Sequence of chain 33.N:
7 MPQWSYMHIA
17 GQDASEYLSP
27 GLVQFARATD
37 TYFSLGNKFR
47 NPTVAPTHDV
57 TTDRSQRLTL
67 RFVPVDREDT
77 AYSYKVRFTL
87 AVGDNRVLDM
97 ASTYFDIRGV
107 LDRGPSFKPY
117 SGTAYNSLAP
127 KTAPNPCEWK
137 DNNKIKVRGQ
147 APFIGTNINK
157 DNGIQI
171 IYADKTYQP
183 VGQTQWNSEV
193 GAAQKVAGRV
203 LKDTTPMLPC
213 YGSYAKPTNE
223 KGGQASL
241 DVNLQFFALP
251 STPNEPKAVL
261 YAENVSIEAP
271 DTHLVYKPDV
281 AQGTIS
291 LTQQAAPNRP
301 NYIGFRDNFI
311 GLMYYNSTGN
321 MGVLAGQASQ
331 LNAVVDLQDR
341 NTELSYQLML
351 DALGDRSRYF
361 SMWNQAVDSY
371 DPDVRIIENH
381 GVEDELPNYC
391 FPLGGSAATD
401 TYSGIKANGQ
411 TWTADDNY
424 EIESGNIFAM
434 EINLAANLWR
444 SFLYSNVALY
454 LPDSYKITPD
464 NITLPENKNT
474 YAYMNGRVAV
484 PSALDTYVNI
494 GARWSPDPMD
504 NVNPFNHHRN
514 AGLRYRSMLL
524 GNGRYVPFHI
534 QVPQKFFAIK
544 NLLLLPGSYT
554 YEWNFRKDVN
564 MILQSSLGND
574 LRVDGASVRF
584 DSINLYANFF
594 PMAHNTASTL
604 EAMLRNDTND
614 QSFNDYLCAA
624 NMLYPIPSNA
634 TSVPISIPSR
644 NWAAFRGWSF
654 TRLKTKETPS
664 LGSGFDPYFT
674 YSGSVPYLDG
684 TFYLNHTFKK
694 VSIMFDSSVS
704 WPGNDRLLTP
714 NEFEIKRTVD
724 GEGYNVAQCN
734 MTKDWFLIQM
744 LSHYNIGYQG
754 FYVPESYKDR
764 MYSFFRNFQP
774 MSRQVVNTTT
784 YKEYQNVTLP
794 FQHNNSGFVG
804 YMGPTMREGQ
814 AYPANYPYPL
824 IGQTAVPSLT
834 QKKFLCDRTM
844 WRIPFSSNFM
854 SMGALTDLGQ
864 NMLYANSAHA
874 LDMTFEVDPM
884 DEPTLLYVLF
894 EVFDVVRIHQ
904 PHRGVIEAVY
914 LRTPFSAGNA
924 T

Binding-site contacts:
Ligand atom N contacts residue PRO52 of chain 33.O at 4.0 Å.
Ligand atom CA contacts residue PRO52 of chain 33.O at 4.1 Å (hydrophobic).
Ligand atom CB contacts residue PRO52 of chain 33.O at 3.8 Å (hydrophobic).
Ligand atom CD2 contacts residue VAL56 of chain 33.O at 3.8 Å (hydrophobic).
Ligand atom O contacts residue VAL50 of chain 33.O at 3.7 Å.
Ligand atom CD1 contacts residue ALA34 of chain 33.N at 4.3 Å (hydrophobic).
Ligand atom CD2 contacts residue HIS54 of chain 33.O at 4.4 Å.
Ligand atom NH1 contacts residue GLY27 of chain 33.N at 4.4 Å.
Ligand atom CB contacts residue THR49 of chain 33.O at 4.0 Å.
Ligand atom O contacts residue PRO48 of chain 33.O at 3.4 Å.
Ligand atom CA contacts residue VAL50 of chain 33.O at 3.0 Å (hydrophobic).
Ligand atom CB contacts residue TYR38 of chain 33.N at 3.6 Å (hydrophobic).
Ligand atom CB contacts residue ALA34 of chain 33.N at 4.3 Å (hydrophobic).
Ligand atom NH1 contacts residue MET606 of chain 33.O at 4.0 Å.
Ligand atom NH2 contacts residue THR602 of chain 33.O at 4.4 Å.
Ligand atom CB contacts residue VAL56 of chain 33.O at 4.2 Å (hydrophobic).
Ligand atom O contacts residue GLY17 of chain 33.O at 4.0 Å.
Ligand atom N contacts residue VAL50 of chain 33.O at 4.2 Å.
Ligand atom CE2 contacts residue ASP55 of chain 33.O at 3.6 Å.
Ligand atom NH2 contacts residue MET606 of chain 33.O at 4.2 Å.
Ligand atom CZ contacts residue PHE31 of chain 33.N at 4.3 Å (hydrophobic).
Ligand atom NH1 contacts residue PHE31 of chain 33.N at 3.0 Å.
Ligand atom CA contacts residue PRO48 of chain 33.O at 4.2 Å (hydrophobic).
Ligand atom C contacts residue PRO52 of chain 33.O at 4.2 Å (hydrophobic).
Ligand atom O contacts residue ALA34 of chain 33.N at 4.1 Å.
Ligand atom O contacts residue THR49 of chain 33.O at 4.2 Å.
Ligand atom CD1 contacts residue TYR38 of chain 33.N at 4.4 Å (hydrophobic).
Ligand atom N contacts residue VAL50 of chain 33.O at 3.6 Å (h-bond).
Ligand atom CD2 contacts residue ASP55 of chain 33.O at 3.8 Å.
Ligand atom C contacts residue PRO48 of chain 33.O at 3.9 Å (hydrophobic).
Ligand atom CD2 contacts residue TYR38 of chain 33.N at 3.8 Å (hydrophobic).
Ligand atom OG1 contacts residue PRO48 of chain 33.O at 3.1 Å.
Ligand atom CE2 contacts residue THR599 of chain 33.O at 4.2 Å.
Ligand atom CB contacts residue PRO48 of chain 33.O at 3.9 Å (hydrophobic).
Ligand atom O contacts residue PRO52 of chain 33.O at 4.0 Å.
Ligand atom CZ contacts residue PHE31 of chain 33.N at 4.2 Å (hydrophobic).
Ligand atom OG1 contacts residue THR49 of chain 33.O at 4.2 Å.
Ligand atom CA contacts residue ALA51 of chain 33.O at 4.4 Å (hydrophobic).
Ligand atom C contacts residue VAL50 of chain 33.O at 3.6 Å (hydrophobic).
Ligand atom CG contacts residue TYR38 of chain 33.N at 3.7 Å (hydrophobic).

Sequence of chain 33.O:
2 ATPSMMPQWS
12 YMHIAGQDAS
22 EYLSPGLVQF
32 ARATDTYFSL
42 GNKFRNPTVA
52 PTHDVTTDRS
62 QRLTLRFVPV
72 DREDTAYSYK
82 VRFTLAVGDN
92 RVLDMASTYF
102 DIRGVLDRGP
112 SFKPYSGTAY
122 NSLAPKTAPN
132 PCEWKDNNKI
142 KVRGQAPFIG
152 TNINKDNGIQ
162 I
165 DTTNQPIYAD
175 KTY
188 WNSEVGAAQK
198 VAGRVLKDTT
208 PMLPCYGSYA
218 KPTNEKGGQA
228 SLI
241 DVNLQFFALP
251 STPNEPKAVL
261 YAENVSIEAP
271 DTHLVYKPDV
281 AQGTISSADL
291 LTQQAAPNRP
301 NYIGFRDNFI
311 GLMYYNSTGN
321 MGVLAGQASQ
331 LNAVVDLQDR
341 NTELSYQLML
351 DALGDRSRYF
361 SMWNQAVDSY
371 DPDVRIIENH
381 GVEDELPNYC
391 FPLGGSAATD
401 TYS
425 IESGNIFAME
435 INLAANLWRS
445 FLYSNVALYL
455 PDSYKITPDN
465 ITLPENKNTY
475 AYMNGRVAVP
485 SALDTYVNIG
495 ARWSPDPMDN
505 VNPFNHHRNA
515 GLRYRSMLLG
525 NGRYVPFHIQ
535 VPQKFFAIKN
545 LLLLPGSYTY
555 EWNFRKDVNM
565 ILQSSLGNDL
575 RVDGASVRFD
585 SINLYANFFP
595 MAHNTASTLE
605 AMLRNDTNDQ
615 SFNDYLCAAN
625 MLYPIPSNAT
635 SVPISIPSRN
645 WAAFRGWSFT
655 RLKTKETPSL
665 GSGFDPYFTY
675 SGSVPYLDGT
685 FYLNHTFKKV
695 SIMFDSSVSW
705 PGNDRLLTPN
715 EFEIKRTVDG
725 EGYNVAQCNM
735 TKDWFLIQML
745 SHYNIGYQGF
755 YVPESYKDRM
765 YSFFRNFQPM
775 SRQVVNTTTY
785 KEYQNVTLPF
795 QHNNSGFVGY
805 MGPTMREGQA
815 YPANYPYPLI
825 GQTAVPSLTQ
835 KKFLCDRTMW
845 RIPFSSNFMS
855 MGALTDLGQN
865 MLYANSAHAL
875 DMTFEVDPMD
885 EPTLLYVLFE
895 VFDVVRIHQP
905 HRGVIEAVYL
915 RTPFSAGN

The protein below binds the small molecule below.
Small molecule (SMILES): CSCC[C@H](NC(=O)[C@H](Cc1ccccc1)NC(=O)[C@H]1CCCN1C(=O)[C@@H](N)CCCN=C(N)N)C(=O)NCC(=O)N[C@@H](C=O)[C@@H](C)O

Sequence of chain 33.P:
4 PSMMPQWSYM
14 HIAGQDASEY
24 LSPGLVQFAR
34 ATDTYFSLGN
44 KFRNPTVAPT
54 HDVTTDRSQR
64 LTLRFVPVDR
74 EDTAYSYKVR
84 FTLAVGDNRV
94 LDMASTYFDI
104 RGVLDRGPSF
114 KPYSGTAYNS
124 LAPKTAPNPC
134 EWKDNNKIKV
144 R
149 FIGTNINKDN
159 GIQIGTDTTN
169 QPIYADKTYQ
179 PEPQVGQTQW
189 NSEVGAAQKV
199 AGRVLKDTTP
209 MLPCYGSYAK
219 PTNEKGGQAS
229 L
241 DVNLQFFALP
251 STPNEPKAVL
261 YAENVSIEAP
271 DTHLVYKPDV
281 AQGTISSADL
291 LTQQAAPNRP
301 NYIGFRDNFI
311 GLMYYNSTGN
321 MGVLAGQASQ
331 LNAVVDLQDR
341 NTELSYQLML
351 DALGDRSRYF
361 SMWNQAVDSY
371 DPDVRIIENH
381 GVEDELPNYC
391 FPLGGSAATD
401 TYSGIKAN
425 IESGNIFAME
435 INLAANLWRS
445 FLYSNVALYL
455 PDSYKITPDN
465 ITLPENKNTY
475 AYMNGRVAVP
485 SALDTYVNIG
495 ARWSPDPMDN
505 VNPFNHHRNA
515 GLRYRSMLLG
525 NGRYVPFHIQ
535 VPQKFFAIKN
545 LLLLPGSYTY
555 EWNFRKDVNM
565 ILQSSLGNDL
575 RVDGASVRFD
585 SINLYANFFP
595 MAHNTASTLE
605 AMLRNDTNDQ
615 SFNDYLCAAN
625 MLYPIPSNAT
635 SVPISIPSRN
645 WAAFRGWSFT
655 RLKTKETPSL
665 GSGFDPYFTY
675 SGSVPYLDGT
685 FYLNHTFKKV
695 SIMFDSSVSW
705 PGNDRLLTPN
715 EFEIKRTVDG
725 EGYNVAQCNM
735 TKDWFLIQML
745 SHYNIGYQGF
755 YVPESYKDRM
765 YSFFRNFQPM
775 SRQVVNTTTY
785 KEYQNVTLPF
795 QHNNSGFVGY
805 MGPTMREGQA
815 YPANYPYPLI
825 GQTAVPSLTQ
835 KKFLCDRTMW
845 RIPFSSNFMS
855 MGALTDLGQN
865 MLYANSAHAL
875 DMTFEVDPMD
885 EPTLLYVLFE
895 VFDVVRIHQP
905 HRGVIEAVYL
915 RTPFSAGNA